Sequence of chain 2.A:
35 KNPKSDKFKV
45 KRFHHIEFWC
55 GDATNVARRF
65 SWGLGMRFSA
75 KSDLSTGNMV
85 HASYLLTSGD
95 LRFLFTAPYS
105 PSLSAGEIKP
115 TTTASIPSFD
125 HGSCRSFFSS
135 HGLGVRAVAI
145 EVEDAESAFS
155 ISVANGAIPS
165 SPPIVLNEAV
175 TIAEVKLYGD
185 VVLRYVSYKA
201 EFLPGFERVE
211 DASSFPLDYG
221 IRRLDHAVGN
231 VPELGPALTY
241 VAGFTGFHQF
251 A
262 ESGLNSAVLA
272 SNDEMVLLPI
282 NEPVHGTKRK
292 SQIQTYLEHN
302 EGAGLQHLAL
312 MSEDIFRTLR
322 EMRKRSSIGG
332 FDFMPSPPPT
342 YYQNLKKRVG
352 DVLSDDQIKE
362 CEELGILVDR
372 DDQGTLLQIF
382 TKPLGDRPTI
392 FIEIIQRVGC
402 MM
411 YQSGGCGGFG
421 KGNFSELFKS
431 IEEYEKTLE

Binding-site contacts:
Ligand atom C4 contacts residue PHE381 of chain 2.A at 3.2 Å (hydrophobic).
Ligand atom O10 contacts residue GLU394 of chain 2.A at 3.2 Å (salt-bridge).
Ligand atom C9 contacts residue CO1 of chain 2.B at 3.6 Å.
Ligand atom O16 contacts residue HIS308 of chain 2.A at 3.2 Å (h-bond).
Ligand atom C12 contacts residue PRO280 of chain 2.A at 3.6 Å (hydrophobic).
Ligand atom C7 contacts residue PHE381 of chain 2.A at 3.5 Å (hydrophobic).
Ligand atom O22 contacts residue PHE392 of chain 2.A at 3.7 Å.
Ligand atom C8 contacts residue CO1 of chain 2.B at 3.1 Å.
Ligand atom C11 contacts residue HIS308 of chain 2.A at 3.7 Å.
Ligand atom C5 contacts residue PHE381 of chain 2.A at 3.2 Å (hydrophobic).
Ligand atom C3 contacts residue PHE424 of chain 2.A at 3.7 Å (hydrophobic).
Ligand atom O10 contacts residue PHE381 of chain 2.A at 3.6 Å.
Ligand atom C3 contacts residue PHE381 of chain 2.A at 3.6 Å (hydrophobic).
Ligand atom O10 contacts residue CO1 of chain 2.B at 2.0 Å.
Ligand atom C24 contacts residue ASN423 of chain 2.A at 3.6 Å.
Ligand atom C3 contacts residue GLY420 of chain 2.A at 3.6 Å.
Ligand atom C14 contacts residue SER267 of chain 2.A at 3.6 Å.
Ligand atom C11 contacts residue PHE419 of chain 2.A at 3.7 Å (hydrophobic).
Ligand atom C11 contacts residue CO1 of chain 2.B at 3.2 Å.
Ligand atom C31 contacts residue ARG290 of chain 2.A at 3.4 Å.
Ligand atom C7 contacts residue PHE392 of chain 2.A at 3.7 Å (hydrophobic).
Ligand atom O17 contacts residue PHE424 of chain 2.A at 3.5 Å.
Ligand atom C13 contacts residue SER267 of chain 2.A at 3.4 Å.
Ligand atom C29 contacts residue ARG290 of chain 2.A at 3.6 Å.
Ligand atom C7 contacts residue HIS308 of chain 2.A at 3.5 Å.
Ligand atom O16 contacts residue CO1 of chain 2.B at 2.0 Å.
Ligand atom O10 contacts residue HIS308 of chain 2.A at 3.0 Å (h-bond).
Ligand atom C1 contacts residue PHE381 of chain 2.A at 3.4 Å (hydrophobic).
Ligand atom C14 contacts residue ASN282 of chain 2.A at 3.5 Å.
Ligand atom C8 contacts residue HIS308 of chain 2.A at 3.6 Å.
Ligand atom O23 contacts residue LEU427 of chain 2.A at 3.7 Å.
Ligand atom O16 contacts residue PHE419 of chain 2.A at 3.7 Å.
Ligand atom O16 contacts residue HIS226 of chain 2.A at 3.0 Å (h-bond).
Ligand atom C8 contacts residue PHE419 of chain 2.A at 3.7 Å (hydrophobic).
Ligand atom C21 contacts residue PHE381 of chain 2.A at 3.6 Å (hydrophobic).
Ligand atom C6 contacts residue PHE381 of chain 2.A at 3.2 Å (hydrophobic).
Ligand atom C4 contacts residue PHE424 of chain 2.A at 3.7 Å (hydrophobic).
Ligand atom N18 contacts residue PHE381 of chain 2.A at 3.5 Å.
Ligand atom C2 contacts residue PHE419 of chain 2.A at 3.4 Å (hydrophobic).
Ligand atom C2 contacts residue PHE381 of chain 2.A at 3.6 Å (hydrophobic).

A protein and the small-molecule ligand that binds it are described below.
Small molecule (SMILES): Cc1c(C(=O)C2=C(O)CCCC2=O)ccc2c1c(=O)n(CC#C[Si](C)(C)C)c(=O)n2C